The protein below binds the small molecule below.
Small molecule (SMILES): CC(=O)N[C@@H]1[C@@H](O)[C@H](O)[C@@H](CO)O[C@H]1O

Binding-site contacts:
Ligand atom C8 contacts residue THR357 of chain 1.C at 4.0 Å.
Ligand atom C7 contacts residue ASN370 of chain 1.C at 3.3 Å.
Ligand atom O5 contacts residue ASN370 of chain 1.C at 2.3 Å (h-bond).
Ligand atom N2 contacts residue ASN370 of chain 1.C at 3.0 Å (h-bond).
Ligand atom C8 contacts residue ASN370 of chain 1.C at 4.5 Å.
Ligand atom C5 contacts residue ASN370 of chain 1.C at 3.7 Å.
Ligand atom O7 contacts residue ARG401 of chain 1.C at 3.2 Å (salt-bridge).
Ligand atom C1 contacts residue ASN370 of chain 1.C at 1.4 Å.
Ligand atom C7 contacts residue ARG401 of chain 1.C at 4.2 Å.
Ligand atom C2 contacts residue ASN370 of chain 1.C at 2.5 Å.
Ligand atom C3 contacts residue ASN370 of chain 1.C at 3.8 Å.
Ligand atom C8 contacts residue THR356 of chain 1.C at 3.5 Å.
Ligand atom C4 contacts residue ASN370 of chain 1.C at 4.2 Å.
Ligand atom O7 contacts residue ASN370 of chain 1.C at 3.2 Å (h-bond).
Ligand atom C8 contacts residue ARG401 of chain 1.C at 4.5 Å.

Sequence of chain 1.C:
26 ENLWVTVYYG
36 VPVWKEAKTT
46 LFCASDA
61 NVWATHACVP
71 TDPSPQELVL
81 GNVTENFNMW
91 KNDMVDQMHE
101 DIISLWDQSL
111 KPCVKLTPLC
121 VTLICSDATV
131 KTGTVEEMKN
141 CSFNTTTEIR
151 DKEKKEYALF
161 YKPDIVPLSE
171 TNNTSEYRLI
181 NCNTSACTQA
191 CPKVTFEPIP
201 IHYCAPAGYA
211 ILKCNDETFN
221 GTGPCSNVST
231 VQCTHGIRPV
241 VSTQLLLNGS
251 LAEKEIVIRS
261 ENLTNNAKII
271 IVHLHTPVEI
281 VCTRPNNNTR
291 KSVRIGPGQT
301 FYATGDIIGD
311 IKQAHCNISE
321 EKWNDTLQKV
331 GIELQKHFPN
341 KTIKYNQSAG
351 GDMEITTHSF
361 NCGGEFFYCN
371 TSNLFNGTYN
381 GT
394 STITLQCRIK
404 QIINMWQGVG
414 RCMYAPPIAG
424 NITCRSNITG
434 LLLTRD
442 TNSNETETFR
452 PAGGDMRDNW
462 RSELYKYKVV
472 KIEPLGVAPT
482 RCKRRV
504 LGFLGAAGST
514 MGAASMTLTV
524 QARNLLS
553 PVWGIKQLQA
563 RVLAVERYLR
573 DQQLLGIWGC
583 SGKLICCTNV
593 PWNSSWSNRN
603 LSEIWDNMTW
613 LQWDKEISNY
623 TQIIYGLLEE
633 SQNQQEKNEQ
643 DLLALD